Binding-site contacts:
Ligand atom C1 contacts residue MET45 of chain 1.B at 3.6 Å (hydrophobic).
Ligand atom C6 contacts residue MET45 of chain 1.B at 4.3 Å (hydrophobic).
Ligand atom C5 contacts residue TYR52 of chain 1.B at 3.5 Å (hydrophobic).
Ligand atom N1 contacts residue TYR52 of chain 1.B at 4.0 Å.
Ligand atom N3 contacts residue TYR52 of chain 1.B at 3.3 Å.
Ligand atom N contacts residue TYR52 of chain 1.B at 3.7 Å.
Ligand atom C contacts residue CYS47 of chain 1.B at 4.0 Å (hydrophobic).
Ligand atom C4 contacts residue TYR52 of chain 1.B at 4.4 Å (hydrophobic).
Ligand atom C2 contacts residue MET45 of chain 1.B at 3.9 Å (hydrophobic).
Ligand atom C6 contacts residue TYR52 of chain 1.B at 3.8 Å (hydrophobic).
Ligand atom C contacts residue GLY49 of chain 1.B at 4.1 Å.
Ligand atom N2 contacts residue TYR52 of chain 1.B at 3.3 Å.
Ligand atom C contacts residue MET45 of chain 1.B at 4.1 Å (hydrophobic).
Ligand atom N contacts residue SER48 of chain 1.B at 4.4 Å.
Ligand atom N contacts residue MET45 of chain 1.B at 2.9 Å (h-bond).
Ligand atom N3 contacts residue ALA46 of chain 1.B at 3.9 Å.
Ligand atom C contacts residue ALA46 of chain 1.B at 3.8 Å (hydrophobic).
Ligand atom C2 contacts residue TYR52 of chain 1.B at 3.6 Å (hydrophobic).
Ligand atom C contacts residue SER48 of chain 1.B at 4.1 Å.
Ligand atom C1 contacts residue TYR52 of chain 1.B at 4.0 Å (hydrophobic).
Ligand atom N contacts residue ALA46 of chain 1.B at 4.4 Å.
Ligand atom C1 contacts residue SER48 of chain 1.B at 3.9 Å.
Ligand atom C7 contacts residue TYR52 of chain 1.B at 3.7 Å (hydrophobic).
Ligand atom N3 contacts residue MET45 of chain 1.B at 3.1 Å (h-bond).
Ligand atom N2 contacts residue MET45 of chain 1.B at 3.9 Å.
Ligand atom C1 contacts residue GLY49 of chain 1.B at 3.9 Å.
Ligand atom C3 contacts residue TYR52 of chain 1.B at 4.3 Å (hydrophobic).

Sequence of chain 1.B:
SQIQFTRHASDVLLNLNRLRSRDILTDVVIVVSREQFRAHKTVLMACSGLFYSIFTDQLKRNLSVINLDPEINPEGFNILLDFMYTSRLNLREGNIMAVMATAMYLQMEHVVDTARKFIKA

This protein binds this small molecule.
Small molecule (SMILES): CCNc1cc(-c2cccnc2)nc2ccnn12